Binding-site contacts:
Ligand atom O5 contacts residue ASN27 of chain 1.A at 3.5 Å (h-bond).
Ligand atom O13 contacts residue NA1 of chain 1.C at 2.4 Å (h-bond).
Ligand atom C3 contacts residue ASP95 of chain 1.A at 3.2 Å.
Ligand atom O62 contacts residue ARG314 of chain 2.A at 3.1 Å (salt-bridge).
Ligand atom C4 contacts residue HIS212 of chain 1.A at 3.5 Å.
Ligand atom O13 contacts residue SER255 of chain 1.A at 3.5 Å (h-bond).
Ligand atom C2 contacts residue HIS212 of chain 1.A at 3.3 Å.
Ligand atom O4 contacts residue ZN1 of chain 1.D at 2.4 Å.
Ligand atom O13 contacts residue GLY253 of chain 1.A at 3.2 Å.
Ligand atom O3 contacts residue ASN274 of chain 1.A at 3.2 Å (h-bond).
Ligand atom O4 contacts residue HIS212 of chain 1.A at 2.9 Å (h-bond).
Ligand atom O5 contacts residue ASP276 of chain 1.A at 2.5 Å (salt-bridge).
Ligand atom O6 contacts residue ASP276 of chain 1.A at 3.5 Å (salt-bridge).
Ligand atom C3 contacts residue ZN1 of chain 1.D at 2.9 Å.
Ligand atom O2 contacts residue ASN274 of chain 1.A at 3.3 Å.
Ligand atom O12 contacts residue SER255 of chain 1.A at 2.5 Å (h-bond).
Ligand atom O2 contacts residue HIS212 of chain 1.A at 3.0 Å.
Ligand atom O11 contacts residue THR277 of chain 1.A at 2.5 Å (h-bond).
Ligand atom C2 contacts residue ZN1 of chain 1.D at 3.1 Å.
Ligand atom C2 contacts residue ASN274 of chain 1.A at 3.5 Å.
Ligand atom O12 contacts residue ASP276 of chain 1.A at 3.0 Å (salt-bridge).
Ligand atom O4 contacts residue HIS96 of chain 1.A at 3.0 Å (h-bond).
Ligand atom O3 contacts residue ASP95 of chain 1.A at 2.6 Å (salt-bridge).
Ligand atom O1 contacts residue HIS212 of chain 1.A at 3.5 Å.
Ligand atom O2 contacts residue GLY253 of chain 1.A at 2.9 Å (h-bond).
Ligand atom C4 contacts residue ZN1 of chain 1.D at 3.1 Å.
Ligand atom O12 contacts residue VAL275 of chain 1.A at 3.4 Å.
Ligand atom O63 contacts residue ARG314 of chain 2.A at 2.8 Å (salt-bridge).
Ligand atom O3 contacts residue ZN1 of chain 1.D at 2.1 Å.
Ligand atom O3 contacts residue HIS252 of chain 1.A at 3.2 Å (h-bond).
Ligand atom O2 contacts residue HIS252 of chain 1.A at 3.4 Å (h-bond).
Ligand atom O2 contacts residue ZN1 of chain 1.D at 2.6 Å.
Ligand atom O63 contacts residue SER53 of chain 1.A at 2.5 Å (h-bond).
Ligand atom O13 contacts residue GLY213 of chain 1.A at 3.0 Å (h-bond).
Ligand atom O1 contacts residue GLY253 of chain 1.A at 3.2 Å.
Ligand atom C3 contacts residue ASN27 of chain 1.A at 3.6 Å.
Ligand atom P6 contacts residue SER53 of chain 1.A at 3.6 Å.
Ligand atom C5 contacts residue ASP95 of chain 1.A at 3.5 Å.
Ligand atom O3 contacts residue HIS96 of chain 1.A at 3.4 Å (h-bond).
Ligand atom P1 contacts residue SER255 of chain 1.A at 3.6 Å.

Sequence of chain 2.A:
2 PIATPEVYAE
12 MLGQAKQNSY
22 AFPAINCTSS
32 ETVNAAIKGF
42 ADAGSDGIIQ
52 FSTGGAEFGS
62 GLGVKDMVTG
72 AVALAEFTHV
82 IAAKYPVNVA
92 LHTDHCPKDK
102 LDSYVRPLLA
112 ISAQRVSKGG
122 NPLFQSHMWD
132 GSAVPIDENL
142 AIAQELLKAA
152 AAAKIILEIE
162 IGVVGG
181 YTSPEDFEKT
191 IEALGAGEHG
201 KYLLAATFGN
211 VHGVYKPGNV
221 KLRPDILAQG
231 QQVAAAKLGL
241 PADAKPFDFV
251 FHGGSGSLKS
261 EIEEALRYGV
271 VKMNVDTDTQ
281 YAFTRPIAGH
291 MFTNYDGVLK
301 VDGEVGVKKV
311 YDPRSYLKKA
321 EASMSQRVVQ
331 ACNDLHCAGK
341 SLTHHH

This protein binds this small molecule.
Small molecule (SMILES): O=C(COP(=O)(O)O)[C@H](O)[C@@H](O)[C@H](O)COP(=O)(O)O

Sequence of chain 1.A:
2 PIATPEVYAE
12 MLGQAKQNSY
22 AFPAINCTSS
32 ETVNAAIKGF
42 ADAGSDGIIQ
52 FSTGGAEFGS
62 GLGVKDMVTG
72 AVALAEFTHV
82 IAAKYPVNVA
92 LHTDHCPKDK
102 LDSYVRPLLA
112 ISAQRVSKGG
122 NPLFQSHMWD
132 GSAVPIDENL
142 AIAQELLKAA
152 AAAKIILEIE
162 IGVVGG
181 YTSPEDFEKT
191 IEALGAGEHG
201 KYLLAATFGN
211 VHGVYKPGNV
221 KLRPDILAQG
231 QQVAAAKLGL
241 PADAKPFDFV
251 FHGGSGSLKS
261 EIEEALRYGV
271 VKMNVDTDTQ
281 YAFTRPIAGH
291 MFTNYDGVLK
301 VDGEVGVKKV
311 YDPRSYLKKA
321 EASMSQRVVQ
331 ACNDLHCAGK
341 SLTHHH